Binding-site contacts:
Ligand atom CD contacts residue LEU249 of chain 1.A at 4.0 Å (hydrophobic).
Ligand atom C contacts residue GLY1 of chain 1.I at 3.1 Å.
Ligand atom CB contacts residue GLY1 of chain 1.I at 3.7 Å.
Ligand atom OXT contacts residue HIS372 of chain 1.A at 3.9 Å.
Ligand atom CD contacts residue ARG445 of chain 1.A at 3.6 Å.
Ligand atom CG contacts residue MH21 of chain 1.H at 4.0 Å.
Ligand atom CA contacts residue MN1 of chain 1.C at 4.2 Å.
Ligand atom N contacts residue GLY1 of chain 1.I at 1.4 Å.
Ligand atom C contacts residue ARG393 of chain 1.A at 3.6 Å.
Ligand atom N contacts residue HIS250 of chain 1.A at 3.6 Å.
Ligand atom O contacts residue HIS250 of chain 1.A at 2.9 Å (h-bond).
Ligand atom CD contacts residue HIS250 of chain 1.A at 3.8 Å.
Ligand atom CB contacts residue TRP102 of chain 1.B at 4.3 Å (hydrophobic).
Ligand atom N contacts residue MH21 of chain 1.H at 2.9 Å (h-bond).
Ligand atom C contacts residue HIS250 of chain 1.A at 3.9 Å.
Ligand atom CD contacts residue GLU407 of chain 1.A at 3.9 Å.
Ligand atom CA contacts residue HIS250 of chain 1.A at 4.2 Å.
Ligand atom CG contacts residue HIS361 of chain 1.A at 4.0 Å.
Ligand atom OXT contacts residue GLY1 of chain 1.I at 3.9 Å.
Ligand atom N contacts residue MN1 of chain 1.C at 3.9 Å.
Ligand atom O contacts residue GLY1 of chain 1.I at 3.2 Å.
Ligand atom N contacts residue GLU407 of chain 1.A at 3.6 Å.
Ligand atom CG contacts residue GLU407 of chain 1.A at 3.7 Å.
Ligand atom CA contacts residue GLU407 of chain 1.A at 3.6 Å.
Ligand atom CA contacts residue GLY1 of chain 1.I at 2.5 Å.
Ligand atom O contacts residue TRP102 of chain 1.B at 3.8 Å.
Ligand atom C contacts residue HIS372 of chain 1.A at 3.7 Å.
Ligand atom C contacts residue TRP102 of chain 1.B at 4.3 Å (hydrophobic).
Ligand atom CD contacts residue ASP271 of chain 1.A at 3.9 Å.
Ligand atom O contacts residue ARG393 of chain 1.A at 3.0 Å (salt-bridge).
Ligand atom CG contacts residue ARG445 of chain 1.A at 3.6 Å.
Ligand atom O contacts residue HIS372 of chain 1.A at 3.3 Å.
Ligand atom OXT contacts residue HIS365 of chain 1.A at 4.1 Å.
Ligand atom OXT contacts residue ARG393 of chain 1.A at 2.9 Å (salt-bridge).
Ligand atom CD contacts residue MH21 of chain 1.H at 3.3 Å.
Ligand atom CG contacts residue GLY1 of chain 1.I at 3.6 Å.
Ligand atom CB contacts residue HIS361 of chain 1.A at 3.6 Å.
Ligand atom CD contacts residue GLY1 of chain 1.I at 2.5 Å.
Ligand atom CA contacts residue MH21 of chain 1.H at 3.7 Å.
Ligand atom CB contacts residue GLU407 of chain 1.A at 4.0 Å.

Sequence of chain 1.B:
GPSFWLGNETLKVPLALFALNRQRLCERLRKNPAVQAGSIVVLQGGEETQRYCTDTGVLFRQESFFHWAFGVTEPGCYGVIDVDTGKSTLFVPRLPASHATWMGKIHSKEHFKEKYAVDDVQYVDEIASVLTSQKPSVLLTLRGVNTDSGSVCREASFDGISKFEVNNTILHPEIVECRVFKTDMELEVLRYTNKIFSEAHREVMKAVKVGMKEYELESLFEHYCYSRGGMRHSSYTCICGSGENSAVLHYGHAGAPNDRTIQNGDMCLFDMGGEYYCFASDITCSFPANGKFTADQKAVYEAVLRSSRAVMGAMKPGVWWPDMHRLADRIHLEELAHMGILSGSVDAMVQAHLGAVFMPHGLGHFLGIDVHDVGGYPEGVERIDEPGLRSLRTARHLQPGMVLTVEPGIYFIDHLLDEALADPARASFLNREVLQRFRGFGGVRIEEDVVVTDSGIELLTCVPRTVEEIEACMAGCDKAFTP

Sequence of chain 1.A:
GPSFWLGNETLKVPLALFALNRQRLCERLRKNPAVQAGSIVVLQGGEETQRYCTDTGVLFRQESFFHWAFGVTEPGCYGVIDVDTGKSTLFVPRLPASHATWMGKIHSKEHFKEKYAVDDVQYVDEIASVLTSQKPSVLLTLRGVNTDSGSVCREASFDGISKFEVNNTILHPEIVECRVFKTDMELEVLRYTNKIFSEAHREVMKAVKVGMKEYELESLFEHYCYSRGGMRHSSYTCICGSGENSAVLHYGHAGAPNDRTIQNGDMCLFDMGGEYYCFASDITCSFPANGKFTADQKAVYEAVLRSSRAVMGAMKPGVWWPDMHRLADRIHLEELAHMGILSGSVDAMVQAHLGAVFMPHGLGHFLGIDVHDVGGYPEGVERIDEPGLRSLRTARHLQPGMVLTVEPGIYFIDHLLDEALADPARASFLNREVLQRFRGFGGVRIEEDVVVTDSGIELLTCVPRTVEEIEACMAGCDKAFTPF

A small-molecule ligand and the protein it binds are described below.
Small molecule (SMILES): O=C(O)[C@@H]1CCCN1